A small-molecule ligand and the protein it binds are described below.
Small molecule (SMILES): CC(C)C[C@H](NC(=O)c1cc2ccccc2s1)C(=O)N1CCN(C(=O)[C@H](CO)NS(=O)(=O)c2ccc(Cl)cc2Cl)CC1

Sequence of chain 1.D:
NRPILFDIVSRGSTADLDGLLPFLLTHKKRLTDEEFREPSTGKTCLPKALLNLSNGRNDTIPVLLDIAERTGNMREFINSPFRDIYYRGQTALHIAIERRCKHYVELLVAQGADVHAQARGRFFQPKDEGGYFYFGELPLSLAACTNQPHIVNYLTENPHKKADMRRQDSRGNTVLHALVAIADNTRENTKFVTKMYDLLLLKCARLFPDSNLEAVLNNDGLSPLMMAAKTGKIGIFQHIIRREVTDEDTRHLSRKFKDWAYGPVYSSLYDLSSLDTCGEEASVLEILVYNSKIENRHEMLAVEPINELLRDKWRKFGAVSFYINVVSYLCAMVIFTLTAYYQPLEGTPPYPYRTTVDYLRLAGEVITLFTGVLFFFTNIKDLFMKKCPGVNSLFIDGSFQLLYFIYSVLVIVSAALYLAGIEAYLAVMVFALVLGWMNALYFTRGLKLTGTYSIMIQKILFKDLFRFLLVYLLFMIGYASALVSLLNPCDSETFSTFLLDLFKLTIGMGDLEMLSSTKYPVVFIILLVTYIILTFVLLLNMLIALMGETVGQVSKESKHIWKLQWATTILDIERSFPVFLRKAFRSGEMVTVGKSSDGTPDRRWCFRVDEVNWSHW

Binding-site contacts:
Ligand atom O31 contacts residue PHE549 of chain 1.D at 3.2 Å (h-bond).
Ligand atom CL37 contacts residue PHE524 of chain 1.D at 3.6 Å.
Ligand atom O42 contacts residue ASN474 of chain 1.D at 2.7 Å (h-bond).
Ligand atom C36 contacts residue PHE524 of chain 1.D at 3.4 Å (hydrophobic).
Ligand atom C23 contacts residue TYR591 of chain 1.D at 3.3 Å (hydrophobic).
Ligand atom C12 contacts residue TYR478 of chain 1.D at 3.9 Å (hydrophobic).
Ligand atom C39 contacts residue TYR553 of chain 1.D at 3.6 Å (hydrophobic).
Ligand atom C33 contacts residue PHE524 of chain 1.D at 3.5 Å (hydrophobic).
Ligand atom C18 contacts residue ASN474 of chain 1.D at 3.1 Å.
Ligand atom C05 contacts residue ASN474 of chain 1.D at 3.8 Å.
Ligand atom O28 contacts residue GLN550 of chain 1.D at 3.5 Å (h-bond).
Ligand atom C38 contacts residue TYR591 of chain 1.D at 3.4 Å (hydrophobic).
Ligand atom O40 contacts residue TYR553 of chain 1.D at 3.2 Å.
Ligand atom C04 contacts residue SER470 of chain 1.D at 3.7 Å.
Ligand atom C03 contacts residue PHE748 of chain 1.D at 3.8 Å (hydrophobic).
Ligand atom C13 contacts residue THR520 of chain 1.D at 3.6 Å.
Ligand atom CL34 contacts residue THR527 of chain 1.D at 3.6 Å.
Ligand atom C39 contacts residue TYR591 of chain 1.D at 3.4 Å (hydrophobic).
Ligand atom C35 contacts residue PHE524 of chain 1.D at 3.0 Å (hydrophobic).
Ligand atom O28 contacts residue ASP531 of chain 1.D at 3.2 Å (salt-bridge).
Ligand atom O42 contacts residue ILE744 of chain 1.D at 3.5 Å.
Ligand atom C24 contacts residue ASN474 of chain 1.D at 3.9 Å.
Ligand atom CL34 contacts residue PHE524 of chain 1.D at 3.6 Å.
Ligand atom O31 contacts residue TYR553 of chain 1.D at 3.0 Å.
Ligand atom S16 contacts residue LEU523 of chain 1.D at 3.5 Å.
Ligand atom C24 contacts residue TYR591 of chain 1.D at 3.3 Å (hydrophobic).
Ligand atom O40 contacts residue ASN528 of chain 1.D at 3.2 Å (h-bond).
Ligand atom C09 contacts residue ASN474 of chain 1.D at 3.1 Å.
Ligand atom N29 contacts residue ASN528 of chain 1.D at 3.7 Å.
Ligand atom C32 contacts residue TYR553 of chain 1.D at 3.7 Å (hydrophobic).
Ligand atom O31 contacts residue GLN550 of chain 1.D at 3.7 Å.
Ligand atom S30 contacts residue TYR553 of chain 1.D at 3.5 Å.
Ligand atom CL37 contacts residue ASN474 of chain 1.D at 3.7 Å.
Ligand atom C38 contacts residue PHE592 of chain 1.D at 3.8 Å (hydrophobic).
Ligand atom CL34 contacts residue ASN528 of chain 1.D at 3.7 Å.
Ligand atom N19 contacts residue ASN474 of chain 1.D at 3.6 Å.
Ligand atom O40 contacts residue PHE549 of chain 1.D at 3.7 Å.
Ligand atom O41 contacts residue THR527 of chain 1.D at 3.1 Å.
Ligand atom N06 contacts residue ASN474 of chain 1.D at 3.5 Å (h-bond).
Ligand atom C03 contacts residue SER470 of chain 1.D at 3.3 Å.